Sequence of chain 1.B:
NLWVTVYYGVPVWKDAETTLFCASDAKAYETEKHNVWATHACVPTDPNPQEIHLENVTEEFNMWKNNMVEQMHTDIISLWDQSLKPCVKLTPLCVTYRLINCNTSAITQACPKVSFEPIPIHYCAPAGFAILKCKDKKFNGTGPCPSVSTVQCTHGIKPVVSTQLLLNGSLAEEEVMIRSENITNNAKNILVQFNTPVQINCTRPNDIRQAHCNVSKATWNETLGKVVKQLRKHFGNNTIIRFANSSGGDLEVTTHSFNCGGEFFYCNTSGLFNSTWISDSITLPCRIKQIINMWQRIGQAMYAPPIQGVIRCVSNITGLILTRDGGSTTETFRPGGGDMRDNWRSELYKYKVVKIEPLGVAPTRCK

The protein below binds the small molecule below.
Small molecule (SMILES): CC(=O)N[C@@H]1[C@@H](O)[C@H](O)[C@@H](CO)O[C@H]1O

Binding-site contacts:
Ligand atom C7 contacts residue ASN232 of chain 1.B at 3.7 Å.
Ligand atom N2 contacts residue ASN416 of chain 1.B at 2.8 Å (h-bond).
Ligand atom O7 contacts residue ASN232 of chain 1.B at 3.6 Å (h-bond).
Ligand atom C5 contacts residue ASN416 of chain 1.B at 3.7 Å.
Ligand atom C6 contacts residue PRO261 of chain 1.B at 3.6 Å (hydrophobic).
Ligand atom C5 contacts residue PRO261 of chain 1.B at 4.2 Å (hydrophobic).
Ligand atom O5 contacts residue PRO261 of chain 1.B at 3.4 Å.
Ligand atom C4 contacts residue ASN416 of chain 1.B at 4.3 Å.
Ligand atom O5 contacts residue ASN416 of chain 1.B at 2.5 Å (h-bond).
Ligand atom O6 contacts residue PRO261 of chain 1.B at 3.3 Å.
Ligand atom O7 contacts residue NAG1 of chain 1.T at 3.0 Å (h-bond).
Ligand atom C3 contacts residue ASN416 of chain 1.B at 3.8 Å.
Ligand atom C1 contacts residue ASN416 of chain 1.B at 1.4 Å.
Ligand atom C7 contacts residue ASN416 of chain 1.B at 3.8 Å.
Ligand atom C2 contacts residue ASN416 of chain 1.B at 2.6 Å.
Ligand atom O7 contacts residue VAL414 of chain 1.B at 4.1 Å.
Ligand atom C8 contacts residue ASN232 of chain 1.B at 3.4 Å.
Ligand atom C7 contacts residue NAG1 of chain 1.T at 4.2 Å.